Sequence of chain 1.B:
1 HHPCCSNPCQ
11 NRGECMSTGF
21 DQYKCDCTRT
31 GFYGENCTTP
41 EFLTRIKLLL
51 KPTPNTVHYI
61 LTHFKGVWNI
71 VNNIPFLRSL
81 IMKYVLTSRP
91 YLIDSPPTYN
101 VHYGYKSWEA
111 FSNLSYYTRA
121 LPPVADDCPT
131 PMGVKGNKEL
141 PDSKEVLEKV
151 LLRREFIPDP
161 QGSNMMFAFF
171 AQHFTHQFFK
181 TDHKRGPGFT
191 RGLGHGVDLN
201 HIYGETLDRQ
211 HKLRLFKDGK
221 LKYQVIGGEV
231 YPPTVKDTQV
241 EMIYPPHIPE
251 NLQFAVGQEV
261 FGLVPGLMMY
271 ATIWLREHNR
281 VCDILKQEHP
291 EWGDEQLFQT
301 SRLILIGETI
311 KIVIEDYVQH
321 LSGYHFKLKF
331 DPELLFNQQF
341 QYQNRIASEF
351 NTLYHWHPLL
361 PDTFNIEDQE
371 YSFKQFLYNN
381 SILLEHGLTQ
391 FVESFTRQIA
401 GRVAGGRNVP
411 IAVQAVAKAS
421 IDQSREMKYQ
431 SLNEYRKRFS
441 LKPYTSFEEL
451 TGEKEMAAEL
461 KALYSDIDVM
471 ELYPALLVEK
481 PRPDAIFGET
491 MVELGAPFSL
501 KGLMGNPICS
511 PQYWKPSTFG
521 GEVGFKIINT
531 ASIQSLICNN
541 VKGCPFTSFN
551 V

Binding-site contacts:
Ligand atom O7 contacts residue ASN113 of chain 1.B at 4.0 Å.
Ligand atom C5 contacts residue TYR116 of chain 1.B at 4.5 Å (hydrophobic).
Ligand atom O7 contacts residue ARG185 of chain 1.B at 2.6 Å (salt-bridge).
Ligand atom O4 contacts residue ARG185 of chain 1.B at 2.9 Å (salt-bridge).
Ligand atom N2 contacts residue ASN113 of chain 1.B at 3.0 Å (h-bond).
Ligand atom C4 contacts residue LEU207 of chain 1.A at 3.9 Å (hydrophobic).
Ligand atom C6 contacts residue TYR116 of chain 1.B at 3.7 Å (hydrophobic).
Ligand atom C5 contacts residue PHE189 of chain 1.B at 4.2 Å (hydrophobic).
Ligand atom C5 contacts residue ARG185 of chain 1.B at 3.8 Å.
Ligand atom C1 contacts residue GLU109 of chain 1.B at 3.6 Å.
Ligand atom C2 contacts residue ARG185 of chain 1.B at 4.0 Å.
Ligand atom O5 contacts residue TYR116 of chain 1.B at 3.6 Å.
Ligand atom C1 contacts residue TYR116 of chain 1.B at 4.1 Å (hydrophobic).
Ligand atom C1 contacts residue ASN113 of chain 1.B at 1.4 Å.
Ligand atom N2 contacts residue ARG185 of chain 1.B at 3.9 Å.
Ligand atom C6 contacts residue PHE189 of chain 1.B at 3.9 Å (hydrophobic).
Ligand atom C4 contacts residue ASN113 of chain 1.B at 4.2 Å.
Ligand atom C3 contacts residue ARG185 of chain 1.B at 3.9 Å.
Ligand atom O6 contacts residue ASP208 of chain 1.A at 3.9 Å.
Ligand atom C4 contacts residue ARG185 of chain 1.B at 3.7 Å.
Ligand atom C6 contacts residue ASP208 of chain 1.A at 4.5 Å.
Ligand atom C2 contacts residue GLU109 of chain 1.B at 4.2 Å.
Ligand atom C7 contacts residue ARG185 of chain 1.B at 3.4 Å.
Ligand atom C2 contacts residue LEU207 of chain 1.A at 4.2 Å (hydrophobic).
Ligand atom C3 contacts residue LEU207 of chain 1.A at 4.4 Å (hydrophobic).
Ligand atom O6 contacts residue LEU207 of chain 1.A at 4.2 Å.
Ligand atom C3 contacts residue ASN113 of chain 1.B at 3.8 Å.
Ligand atom O7 contacts residue LEU207 of chain 1.A at 3.7 Å.
Ligand atom O3 contacts residue LEU207 of chain 1.A at 4.3 Å.
Ligand atom O5 contacts residue LEU207 of chain 1.A at 4.4 Å.
Ligand atom O5 contacts residue GLU109 of chain 1.B at 3.5 Å (salt-bridge).
Ligand atom O5 contacts residue ASN113 of chain 1.B at 2.3 Å (h-bond).
Ligand atom C5 contacts residue ASN113 of chain 1.B at 3.6 Å.
Ligand atom C8 contacts residue ARG185 of chain 1.B at 4.0 Å.
Ligand atom C2 contacts residue ASN113 of chain 1.B at 2.5 Å.
Ligand atom O6 contacts residue TYR116 of chain 1.B at 3.2 Å (h-bond).
Ligand atom C8 contacts residue PHE189 of chain 1.B at 4.4 Å (hydrophobic).
Ligand atom C7 contacts residue ASN113 of chain 1.B at 3.7 Å.
Ligand atom C1 contacts residue ARG185 of chain 1.B at 4.0 Å.
Ligand atom C6 contacts residue ARG185 of chain 1.B at 4.4 Å.

Sequence of chain 1.A:
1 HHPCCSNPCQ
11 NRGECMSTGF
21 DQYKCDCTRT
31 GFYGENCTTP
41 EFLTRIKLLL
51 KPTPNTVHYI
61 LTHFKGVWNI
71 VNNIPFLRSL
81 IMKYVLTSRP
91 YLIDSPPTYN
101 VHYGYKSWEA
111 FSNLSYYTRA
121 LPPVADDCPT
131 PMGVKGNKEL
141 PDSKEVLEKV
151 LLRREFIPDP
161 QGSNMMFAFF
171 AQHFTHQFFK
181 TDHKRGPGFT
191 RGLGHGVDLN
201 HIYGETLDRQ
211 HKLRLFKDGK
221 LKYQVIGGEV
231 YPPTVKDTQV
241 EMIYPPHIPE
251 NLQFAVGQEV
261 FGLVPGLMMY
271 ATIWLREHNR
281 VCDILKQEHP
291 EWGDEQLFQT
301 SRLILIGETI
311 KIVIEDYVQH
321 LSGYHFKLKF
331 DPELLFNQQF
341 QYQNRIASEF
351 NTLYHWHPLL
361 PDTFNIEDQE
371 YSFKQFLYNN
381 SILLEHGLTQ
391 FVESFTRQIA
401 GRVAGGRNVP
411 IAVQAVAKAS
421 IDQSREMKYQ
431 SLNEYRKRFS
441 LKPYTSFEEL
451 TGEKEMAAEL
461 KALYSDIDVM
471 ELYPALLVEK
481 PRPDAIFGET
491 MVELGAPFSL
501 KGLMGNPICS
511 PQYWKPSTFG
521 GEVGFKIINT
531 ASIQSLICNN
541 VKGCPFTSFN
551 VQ

A small-molecule ligand and the protein it binds are described below.
Small molecule (SMILES): CC(=O)N[C@H]1[C@H](O[C@H]2[C@H](O)[C@@H](NC(C)=O)CO[C@@H]2CO)O[C@H](CO)[C@@H](O)[C@@H]1O